Sequence of chain 1.C:
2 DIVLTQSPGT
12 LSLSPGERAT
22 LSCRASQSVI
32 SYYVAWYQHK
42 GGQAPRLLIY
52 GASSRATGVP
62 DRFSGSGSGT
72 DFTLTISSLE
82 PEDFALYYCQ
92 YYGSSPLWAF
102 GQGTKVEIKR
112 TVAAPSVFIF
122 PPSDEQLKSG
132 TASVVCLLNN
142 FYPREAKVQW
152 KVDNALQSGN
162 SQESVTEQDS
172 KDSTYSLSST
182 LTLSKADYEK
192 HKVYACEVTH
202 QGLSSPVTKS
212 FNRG

Sequence of chain 1.D:
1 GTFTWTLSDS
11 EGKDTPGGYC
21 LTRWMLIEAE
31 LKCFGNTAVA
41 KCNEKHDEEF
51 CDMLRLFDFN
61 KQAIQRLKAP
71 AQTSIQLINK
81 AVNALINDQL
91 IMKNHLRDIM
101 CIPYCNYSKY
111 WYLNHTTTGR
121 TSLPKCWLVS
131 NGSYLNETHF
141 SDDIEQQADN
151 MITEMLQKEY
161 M

Binding-site contacts:
Ligand atom O5 contacts residue GLY94 of chain 1.C at 3.8 Å.
Ligand atom C3 contacts residue ASP2 of chain 1.C at 4.2 Å.
Ligand atom C2 contacts residue SER95 of chain 1.C at 3.3 Å.
Ligand atom N2 contacts residue SER95 of chain 1.C at 3.3 Å (h-bond).
Ligand atom C2 contacts residue ASN136 of chain 1.D at 2.6 Å.
Ligand atom O5 contacts residue ASN136 of chain 1.D at 2.3 Å (h-bond).
Ligand atom C2 contacts residue ASP2 of chain 1.C at 3.5 Å.
Ligand atom C8 contacts residue TYR92 of chain 1.C at 3.8 Å (hydrophobic).
Ligand atom O4 contacts residue ASP2 of chain 1.C at 2.8 Å (salt-bridge).
Ligand atom C7 contacts residue ASN136 of chain 1.D at 3.7 Å.
Ligand atom C8 contacts residue GLN28 of chain 1.C at 4.2 Å.
Ligand atom O3 contacts residue SER95 of chain 1.C at 3.1 Å (h-bond).
Ligand atom C5 contacts residue ASP2 of chain 1.C at 4.3 Å.
Ligand atom O5 contacts residue GLN28 of chain 1.C at 4.2 Å.
Ligand atom O6 contacts residue GLN28 of chain 1.C at 3.9 Å.
Ligand atom O7 contacts residue GLN28 of chain 1.C at 4.1 Å.
Ligand atom O5 contacts residue ILE3 of chain 1.C at 4.1 Å.
Ligand atom C3 contacts residue GLN28 of chain 1.C at 3.7 Å.
Ligand atom C1 contacts residue ASN136 of chain 1.D at 1.4 Å.
Ligand atom N2 contacts residue GLN28 of chain 1.C at 4.1 Å.
Ligand atom C6 contacts residue ILE3 of chain 1.C at 3.6 Å (hydrophobic).
Ligand atom C5 contacts residue ASN136 of chain 1.D at 3.6 Å.
Ligand atom C6 contacts residue GLN28 of chain 1.C at 4.3 Å.
Ligand atom C3 contacts residue ASN136 of chain 1.D at 3.9 Å.
Ligand atom N2 contacts residue GLY94 of chain 1.C at 3.9 Å.
Ligand atom O3 contacts residue ILE3 of chain 1.C at 3.8 Å.
Ligand atom C2 contacts residue GLY94 of chain 1.C at 3.5 Å.
Ligand atom C7 contacts residue GLN28 of chain 1.C at 4.2 Å.
Ligand atom O2 contacts residue ASP2 of chain 1.C at 2.7 Å (salt-bridge).
Ligand atom C4 contacts residue ASP2 of chain 1.C at 3.9 Å.
Ligand atom C4 contacts residue ASN136 of chain 1.D at 4.3 Å.
Ligand atom C3 contacts residue SER95 of chain 1.C at 3.8 Å.
Ligand atom N2 contacts residue ASN136 of chain 1.D at 3.1 Å (h-bond).
Ligand atom O7 contacts residue ASN136 of chain 1.D at 3.5 Å (h-bond).
Ligand atom C5 contacts residue ILE3 of chain 1.C at 3.8 Å (hydrophobic).
Ligand atom C1 contacts residue ASP2 of chain 1.C at 3.5 Å.
Ligand atom C1 contacts residue GLY94 of chain 1.C at 3.3 Å.
Ligand atom O5 contacts residue ASP2 of chain 1.C at 3.9 Å.
Ligand atom O3 contacts residue GLN28 of chain 1.C at 3.0 Å (h-bond).
Ligand atom C1 contacts residue SER95 of chain 1.C at 4.3 Å.

A small-molecule ligand and the protein it binds are described below.
Small molecule (SMILES): CC(=O)N[C@H]1[C@H](O[C@H]2[C@H](O)[C@@H](NC(C)=O)CO[C@@H]2CO[C@@H]2O[C@@H](C)[C@@H](O)[C@@H](O)[C@@H]2O)O[C@H](CO)[C@@H](O[C@@H]2O[C@H](CO)[C@@H](O)[C@H](O)[C@@H]2O)[C@@H]1O